Sequence of chain 1.A:
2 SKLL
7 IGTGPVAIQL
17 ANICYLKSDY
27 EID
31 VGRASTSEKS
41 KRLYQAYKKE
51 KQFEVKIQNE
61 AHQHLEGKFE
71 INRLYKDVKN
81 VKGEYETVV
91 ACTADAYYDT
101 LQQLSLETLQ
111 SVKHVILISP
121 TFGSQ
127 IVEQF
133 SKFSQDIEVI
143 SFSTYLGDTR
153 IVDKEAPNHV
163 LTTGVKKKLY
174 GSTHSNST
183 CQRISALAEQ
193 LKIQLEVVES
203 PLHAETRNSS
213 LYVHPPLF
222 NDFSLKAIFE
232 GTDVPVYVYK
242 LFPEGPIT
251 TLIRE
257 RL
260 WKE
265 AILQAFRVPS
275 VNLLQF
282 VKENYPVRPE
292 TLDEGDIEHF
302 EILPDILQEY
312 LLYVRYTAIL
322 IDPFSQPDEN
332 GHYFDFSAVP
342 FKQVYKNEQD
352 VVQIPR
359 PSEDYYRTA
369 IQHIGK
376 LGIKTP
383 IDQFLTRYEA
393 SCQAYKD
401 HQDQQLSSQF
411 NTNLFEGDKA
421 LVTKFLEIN

Binding-site contacts:
Ligand atom CE1 contacts residue TYR240 of chain 1.A at 3.4 Å (hydrophobic).
Ligand atom ND1 contacts residue ALA339 of chain 1.A at 3.8 Å.
Ligand atom CD2 contacts residue PHE335 of chain 1.A at 3.8 Å (hydrophobic).
Ligand atom CE1 contacts residue ILE320 of chain 1.A at 3.4 Å (hydrophobic).
Ligand atom NE2 contacts residue PHE335 of chain 1.A at 3.5 Å.
Ligand atom CG contacts residue PHE337 of chain 1.A at 3.9 Å (hydrophobic).
Ligand atom N contacts residue TYR286 of chain 1.A at 3.0 Å (h-bond).
Ligand atom CB contacts residue PHE337 of chain 1.A at 3.5 Å (hydrophobic).
Ligand atom NE2 contacts residue NH41 of chain 1.C at 3.4 Å (h-bond).
Ligand atom CE1 contacts residue NH41 of chain 1.C at 3.9 Å.
Ligand atom O contacts residue VAL340 of chain 1.A at 3.6 Å.
Ligand atom CB contacts residue VAL340 of chain 1.A at 3.8 Å (hydrophobic).
Ligand atom CE1 contacts residue ASP336 of chain 1.A at 3.3 Å.
Ligand atom C contacts residue PHE337 of chain 1.A at 3.6 Å (hydrophobic).
Ligand atom C contacts residue CIT1 of chain 1.D at 3.2 Å.
Ligand atom ND1 contacts residue PHE337 of chain 1.A at 3.7 Å.
Ligand atom CE1 contacts residue PHE335 of chain 1.A at 3.7 Å (hydrophobic).
Ligand atom N contacts residue PHE337 of chain 1.A at 3.3 Å (h-bond).
Ligand atom NE2 contacts residue TYR240 of chain 1.A at 3.3 Å.
Ligand atom O contacts residue PHE335 of chain 1.A at 3.7 Å.
Ligand atom NE2 contacts residue CIT1 of chain 1.D at 2.9 Å (h-bond).
Ligand atom CB contacts residue PHE335 of chain 1.A at 3.8 Å (hydrophobic).
Ligand atom ND1 contacts residue ILE320 of chain 1.A at 3.7 Å.
Ligand atom CD2 contacts residue CIT1 of chain 1.D at 3.3 Å.
Ligand atom CB contacts residue TYR286 of chain 1.A at 3.5 Å (hydrophobic).
Ligand atom CE1 contacts residue ALA339 of chain 1.A at 3.8 Å (hydrophobic).
Ligand atom CD2 contacts residue TYR286 of chain 1.A at 3.6 Å (hydrophobic).
Ligand atom O contacts residue TYR240 of chain 1.A at 3.9 Å.
Ligand atom O contacts residue PHE337 of chain 1.A at 3.6 Å.
Ligand atom CE1 contacts residue CIT1 of chain 1.D at 3.4 Å.
Ligand atom CA contacts residue TYR286 of chain 1.A at 3.7 Å (hydrophobic).
Ligand atom ND1 contacts residue TYR240 of chain 1.A at 3.6 Å.
Ligand atom NE2 contacts residue TYR286 of chain 1.A at 3.8 Å.
Ligand atom C contacts residue TYR286 of chain 1.A at 3.9 Å (hydrophobic).
Ligand atom CB contacts residue TYR240 of chain 1.A at 3.7 Å (hydrophobic).
Ligand atom CD2 contacts residue TYR240 of chain 1.A at 3.3 Å (hydrophobic).
Ligand atom ND1 contacts residue ASP336 of chain 1.A at 3.3 Å (salt-bridge).
Ligand atom O contacts residue CIT1 of chain 1.D at 3.6 Å.
Ligand atom CA contacts residue PHE337 of chain 1.A at 3.5 Å (hydrophobic).
Ligand atom CG contacts residue TYR240 of chain 1.A at 3.5 Å (hydrophobic).

This protein binds this small molecule.
Small molecule (SMILES): C[C@H](N)C(=O)N[C@@H](CC1=NC=NC1)C(=O)N[C@@H](CC1=NC=NC1)C(=O)N[C@@H](C)C=O